The small molecule below binds the protein below.
Small molecule (SMILES): CC(=O)N[C@@H]1[C@@H](O)[C@H](O)[C@@H](CO)O[C@H]1O

Binding-site contacts:
Ligand atom C4 contacts residue ASN269 of chain 5.F at 3.7 Å.
Ligand atom N2 contacts residue TRP97 of chain 5.F at 2.4 Å (h-bond).
Ligand atom C8 contacts residue TRP97 of chain 5.F at 4.0 Å (hydrophobic).
Ligand atom C2 contacts residue ASN269 of chain 5.F at 2.5 Å.
Ligand atom C4 contacts residue TRP97 of chain 5.F at 4.1 Å (hydrophobic).
Ligand atom C7 contacts residue ASN269 of chain 5.F at 3.5 Å.
Ligand atom O3 contacts residue PRO95 of chain 5.F at 4.4 Å.
Ligand atom C1 contacts residue ASN269 of chain 5.F at 1.4 Å.
Ligand atom C7 contacts residue TRP97 of chain 5.F at 3.3 Å (hydrophobic).
Ligand atom C3 contacts residue ASN269 of chain 5.F at 3.1 Å.
Ligand atom C5 contacts residue ASN269 of chain 5.F at 3.0 Å.
Ligand atom O7 contacts residue ASN269 of chain 5.F at 3.4 Å (h-bond).
Ligand atom C3 contacts residue TRP97 of chain 5.F at 2.7 Å (hydrophobic).
Ligand atom O7 contacts residue TRP97 of chain 5.F at 3.8 Å.
Ligand atom C6 contacts residue ASN269 of chain 5.F at 4.3 Å.
Ligand atom O5 contacts residue ASN269 of chain 5.F at 2.4 Å (h-bond).
Ligand atom O3 contacts residue TRP97 of chain 5.F at 2.5 Å (h-bond).
Ligand atom C2 contacts residue TRP97 of chain 5.F at 3.1 Å (hydrophobic).
Ligand atom O4 contacts residue TRP97 of chain 5.F at 3.8 Å.
Ligand atom C8 contacts residue PRO99 of chain 5.F at 3.9 Å (hydrophobic).
Ligand atom C1 contacts residue TRP97 of chain 5.F at 4.2 Å (hydrophobic).
Ligand atom O3 contacts residue ASN269 of chain 5.F at 4.4 Å.
Ligand atom N2 contacts residue ASN269 of chain 5.F at 2.8 Å (h-bond).

Sequence of chain 5.F:
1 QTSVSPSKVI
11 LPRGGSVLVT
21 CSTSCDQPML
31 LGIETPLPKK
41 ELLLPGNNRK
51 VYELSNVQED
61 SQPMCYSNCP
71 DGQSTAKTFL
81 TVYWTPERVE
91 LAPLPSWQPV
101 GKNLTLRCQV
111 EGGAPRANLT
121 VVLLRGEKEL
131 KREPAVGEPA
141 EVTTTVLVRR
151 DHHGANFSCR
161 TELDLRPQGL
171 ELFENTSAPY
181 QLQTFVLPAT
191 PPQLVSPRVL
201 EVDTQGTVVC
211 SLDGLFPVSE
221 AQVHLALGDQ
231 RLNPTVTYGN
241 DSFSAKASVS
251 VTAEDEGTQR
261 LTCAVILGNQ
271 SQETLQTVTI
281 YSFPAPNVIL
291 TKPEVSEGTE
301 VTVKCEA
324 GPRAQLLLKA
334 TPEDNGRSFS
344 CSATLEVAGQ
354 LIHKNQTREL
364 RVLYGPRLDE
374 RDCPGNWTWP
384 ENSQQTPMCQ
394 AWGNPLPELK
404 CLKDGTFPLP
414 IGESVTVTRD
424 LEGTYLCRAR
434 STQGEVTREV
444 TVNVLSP